Sequence of chain 35.A:
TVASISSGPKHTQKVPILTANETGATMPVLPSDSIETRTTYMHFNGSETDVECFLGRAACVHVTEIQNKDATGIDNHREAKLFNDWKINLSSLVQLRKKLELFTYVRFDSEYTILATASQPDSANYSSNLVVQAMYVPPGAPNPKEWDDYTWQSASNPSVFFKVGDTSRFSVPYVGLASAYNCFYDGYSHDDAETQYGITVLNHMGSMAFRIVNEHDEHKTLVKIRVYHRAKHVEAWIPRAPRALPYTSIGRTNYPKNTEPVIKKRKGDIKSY

Sequence of chain 35.C:
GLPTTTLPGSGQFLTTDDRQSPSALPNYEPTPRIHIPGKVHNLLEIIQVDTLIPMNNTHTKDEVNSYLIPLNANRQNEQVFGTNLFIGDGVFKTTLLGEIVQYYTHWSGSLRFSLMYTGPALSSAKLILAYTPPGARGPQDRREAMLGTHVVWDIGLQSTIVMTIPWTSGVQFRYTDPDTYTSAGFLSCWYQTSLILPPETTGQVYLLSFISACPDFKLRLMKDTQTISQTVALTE

Binding-site contacts:
Ligand atom CL2 contacts residue ILE104 of chain 35.A at 3.5 Å.
Ligand atom C3 contacts residue LEU106 of chain 35.A at 3.8 Å (hydrophobic).
Ligand atom CL1 contacts residue TYR152 of chain 35.A at 3.9 Å.
Ligand atom O1 contacts residue ILE104 of chain 35.A at 3.4 Å.
Ligand atom N3A contacts residue TYR152 of chain 35.A at 4.0 Å.
Ligand atom C4B contacts residue TYR152 of chain 35.A at 3.6 Å (hydrophobic).
Ligand atom CL1 contacts residue VAL188 of chain 35.A at 3.7 Å.
Ligand atom C4A contacts residue SER175 of chain 35.A at 3.8 Å.
Ligand atom C5A contacts residue ALA150 of chain 35.A at 3.5 Å (hydrophobic).
Ligand atom O1A contacts residue PHE186 of chain 35.A at 3.4 Å.
Ligand atom C1C contacts residue TYR128 of chain 35.A at 3.3 Å (hydrophobic).
Ligand atom O1B contacts residue VAL188 of chain 35.A at 3.7 Å.
Ligand atom C2A contacts residue PHE186 of chain 35.A at 3.8 Å (hydrophobic).
Ligand atom C3B contacts residue MET224 of chain 35.A at 3.6 Å (hydrophobic).
Ligand atom O1 contacts residue MET221 of chain 35.A at 3.5 Å (h-bond).
Ligand atom N3A contacts residue PRO174 of chain 35.A at 3.3 Å (h-bond).
Ligand atom C5A contacts residue PHE186 of chain 35.A at 4.0 Å (hydrophobic).
Ligand atom C3C contacts residue ILE104 of chain 35.A at 3.7 Å (hydrophobic).
Ligand atom C3C contacts residue TYR152 of chain 35.A at 3.8 Å (hydrophobic).
Ligand atom C2A contacts residue TYR152 of chain 35.A at 3.8 Å (hydrophobic).
Ligand atom C5A contacts residue VAL176 of chain 35.A at 3.5 Å (hydrophobic).
Ligand atom C4A contacts residue PRO174 of chain 35.A at 3.0 Å (hydrophobic).
Ligand atom CL2 contacts residue MET224 of chain 35.A at 3.4 Å.
Ligand atom CL1 contacts residue LEU25 of chain 35.C at 3.7 Å.
Ligand atom C6B contacts residue TYR152 of chain 35.A at 3.9 Å (hydrophobic).
Ligand atom C2B contacts residue MET224 of chain 35.A at 4.0 Å (hydrophobic).
Ligand atom C5B contacts residue TYR152 of chain 35.A at 3.7 Å (hydrophobic).
Ligand atom C2C contacts residue VAL191 of chain 35.A at 4.0 Å (hydrophobic).
Ligand atom O1A contacts residue MET224 of chain 35.A at 3.5 Å (h-bond).
Ligand atom C31 contacts residue LEU106 of chain 35.A at 4.0 Å (hydrophobic).
Ligand atom N3A contacts residue ALA24 of chain 35.C at 3.8 Å.
Ligand atom C4 contacts residue LEU106 of chain 35.A at 3.9 Å (hydrophobic).
Ligand atom C3B contacts residue PHE186 of chain 35.A at 3.9 Å (hydrophobic).
Ligand atom N2 contacts residue MET221 of chain 35.A at 3.5 Å (h-bond).
Ligand atom C5 contacts residue TYR128 of chain 35.A at 3.8 Å (hydrophobic).
Ligand atom C2B contacts residue TYR128 of chain 35.A at 3.9 Å (hydrophobic).
Ligand atom C1B contacts residue VAL188 of chain 35.A at 4.0 Å (hydrophobic).
Ligand atom C4A contacts residue ALA150 of chain 35.A at 4.0 Å (hydrophobic).
Ligand atom C4B contacts residue PHE186 of chain 35.A at 3.9 Å (hydrophobic).
Ligand atom CL2 contacts residue TYR128 of chain 35.A at 3.2 Å.

Sequence of chain 31.C:
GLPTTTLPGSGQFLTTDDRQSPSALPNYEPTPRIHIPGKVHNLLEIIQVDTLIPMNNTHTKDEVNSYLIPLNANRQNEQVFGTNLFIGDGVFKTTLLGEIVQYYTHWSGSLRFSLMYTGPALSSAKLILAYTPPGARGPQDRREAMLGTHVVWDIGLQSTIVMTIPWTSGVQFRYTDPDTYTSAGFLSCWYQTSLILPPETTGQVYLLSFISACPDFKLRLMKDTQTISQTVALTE

A protein and the small-molecule ligand that binds it are described below.
Small molecule (SMILES): Cc1cc(CCCOc2c(Cl)cc(C3=NCCO3)cc2Cl)on1